The protein below binds the small molecule below.
Small molecule (SMILES): O=c1ccn([C@@H]2O[C@H](CO)[C@@H](O)[C@H]2O)c(=O)[nH]1

Sequence of chain 1.D:
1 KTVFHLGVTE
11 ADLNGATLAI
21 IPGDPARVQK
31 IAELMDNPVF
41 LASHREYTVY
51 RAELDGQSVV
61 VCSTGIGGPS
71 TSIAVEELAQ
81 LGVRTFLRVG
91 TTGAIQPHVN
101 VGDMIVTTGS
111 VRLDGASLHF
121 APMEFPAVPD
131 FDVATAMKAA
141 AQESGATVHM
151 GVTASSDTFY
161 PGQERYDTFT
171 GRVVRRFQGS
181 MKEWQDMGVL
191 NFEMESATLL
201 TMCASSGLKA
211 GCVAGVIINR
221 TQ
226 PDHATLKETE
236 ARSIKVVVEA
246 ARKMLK

Binding-site contacts:
Ligand atom N1 contacts residue URA1 of chain 1.EA at 0.7 Å (h-bond).
Ligand atom C4 contacts residue URA1 of chain 1.EA at 0.7 Å.
Ligand atom C5' contacts residue HIS5 of chain 1.C at 3.2 Å.
Ligand atom N3 contacts residue URA1 of chain 1.EA at 0.7 Å (h-bond).
Ligand atom O2' contacts residue GLU193 of chain 1.D at 3.3 Å.
Ligand atom N3 contacts residue GLN163 of chain 1.D at 3.1 Å (h-bond).
Ligand atom N1 contacts residue THR91 of chain 1.D at 3.5 Å (h-bond).
Ligand atom O2 contacts residue GLN163 of chain 1.D at 3.0 Å (h-bond).
Ligand atom O4 contacts residue ARG165 of chain 1.D at 3.3 Å (salt-bridge).
Ligand atom O2' contacts residue MET194 of chain 1.D at 2.8 Å (h-bond).
Ligand atom O2' contacts residue GLU195 of chain 1.D at 3.1 Å (salt-bridge).
Ligand atom C5 contacts residue URA1 of chain 1.EA at 0.7 Å.
Ligand atom O2 contacts residue MET194 of chain 1.D at 3.2 Å.
Ligand atom C6 contacts residue THR92 of chain 1.D at 3.6 Å.
Ligand atom O4 contacts residue GLN163 of chain 1.D at 3.6 Å.
Ligand atom C5 contacts residue GLY93 of chain 1.D at 3.5 Å.
Ligand atom O3' contacts residue GLU195 of chain 1.D at 2.6 Å (salt-bridge).
Ligand atom C2' contacts residue MET194 of chain 1.D at 3.5 Å (hydrophobic).
Ligand atom O4' contacts residue THR91 of chain 1.D at 3.1 Å (h-bond).
Ligand atom C1' contacts residue SO41 of chain 1.CA at 3.5 Å.
Ligand atom O2' contacts residue ARG88 of chain 1.D at 3.3 Å (salt-bridge).
Ligand atom C4 contacts residue GLY93 of chain 1.D at 3.4 Å.
Ligand atom C2' contacts residue URA1 of chain 1.EA at 3.1 Å.
Ligand atom O5' contacts residue PHE159 of chain 1.D at 3.4 Å.
Ligand atom C1' contacts residue URA1 of chain 1.EA at 2.2 Å.
Ligand atom O3' contacts residue SO41 of chain 1.CA at 2.7 Å (h-bond).
Ligand atom O2 contacts residue GLU193 of chain 1.D at 3.3 Å.
Ligand atom O2 contacts residue URA1 of chain 1.EA at 0.4 Å (h-bond).
Ligand atom O4' contacts residue URA1 of chain 1.EA at 2.9 Å (h-bond).
Ligand atom O4 contacts residue GLY93 of chain 1.D at 3.4 Å.
Ligand atom C5 contacts residue THR92 of chain 1.D at 3.5 Å.
Ligand atom C1' contacts residue THR91 of chain 1.D at 3.2 Å.
Ligand atom O4 contacts residue URA1 of chain 1.EA at 0.6 Å.
Ligand atom C2 contacts residue URA1 of chain 1.EA at 0.5 Å.
Ligand atom C6 contacts residue THR91 of chain 1.D at 3.5 Å.
Ligand atom O4 contacts residue ILE218 of chain 1.D at 3.5 Å.
Ligand atom O5' contacts residue HIS5 of chain 1.C at 2.5 Å (h-bond).
Ligand atom C3' contacts residue GLU195 of chain 1.D at 3.6 Å.
Ligand atom C6 contacts residue URA1 of chain 1.EA at 0.7 Å.
Ligand atom O2' contacts residue SO41 of chain 1.CA at 3.2 Å (h-bond).

Sequence of chain 1.C:
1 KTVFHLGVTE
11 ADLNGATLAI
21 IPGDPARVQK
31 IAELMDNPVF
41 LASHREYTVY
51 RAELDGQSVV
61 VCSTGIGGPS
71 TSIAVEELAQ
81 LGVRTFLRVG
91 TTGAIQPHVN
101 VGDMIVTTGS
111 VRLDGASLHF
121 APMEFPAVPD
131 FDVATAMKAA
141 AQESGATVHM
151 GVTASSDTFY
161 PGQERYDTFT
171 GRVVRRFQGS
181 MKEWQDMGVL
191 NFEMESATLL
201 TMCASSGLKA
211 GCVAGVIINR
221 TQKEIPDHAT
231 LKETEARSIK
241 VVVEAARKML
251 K